Sequence of chain 43.C:
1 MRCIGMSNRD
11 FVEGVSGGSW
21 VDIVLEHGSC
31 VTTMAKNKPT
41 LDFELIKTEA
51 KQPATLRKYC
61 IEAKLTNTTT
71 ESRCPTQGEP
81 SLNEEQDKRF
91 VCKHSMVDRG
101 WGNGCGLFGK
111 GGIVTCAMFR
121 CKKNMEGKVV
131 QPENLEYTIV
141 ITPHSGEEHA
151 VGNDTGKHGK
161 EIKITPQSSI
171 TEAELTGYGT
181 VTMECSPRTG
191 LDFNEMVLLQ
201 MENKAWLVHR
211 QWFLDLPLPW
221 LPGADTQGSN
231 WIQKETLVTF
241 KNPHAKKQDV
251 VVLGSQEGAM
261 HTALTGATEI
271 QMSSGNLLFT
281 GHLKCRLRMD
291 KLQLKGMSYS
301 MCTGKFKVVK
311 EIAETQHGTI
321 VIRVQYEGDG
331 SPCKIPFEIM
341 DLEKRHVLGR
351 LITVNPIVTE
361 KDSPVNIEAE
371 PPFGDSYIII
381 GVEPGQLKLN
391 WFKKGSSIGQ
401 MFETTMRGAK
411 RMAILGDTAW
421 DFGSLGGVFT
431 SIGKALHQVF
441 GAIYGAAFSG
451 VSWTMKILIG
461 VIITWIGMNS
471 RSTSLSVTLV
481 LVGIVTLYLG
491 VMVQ

Binding-site contacts:
Ligand atom O5 contacts residue LYS157 of chain 43.A at 4.5 Å.
Ligand atom C3 contacts residue ASN153 of chain 43.A at 3.8 Å.
Ligand atom C5 contacts residue HIS158 of chain 43.A at 4.1 Å.
Ligand atom C7 contacts residue ASN153 of chain 43.A at 3.7 Å.
Ligand atom O6 contacts residue LYS157 of chain 43.A at 3.8 Å.
Ligand atom C8 contacts residue ASN103 of chain 43.C at 4.5 Å.
Ligand atom C6 contacts residue HIS158 of chain 43.A at 3.8 Å.
Ligand atom C7 contacts residue HIS149 of chain 43.A at 4.2 Å.
Ligand atom N2 contacts residue HIS149 of chain 43.A at 4.3 Å.
Ligand atom C8 contacts residue GLY102 of chain 43.C at 3.3 Å.
Ligand atom O5 contacts residue ASN153 of chain 43.A at 2.4 Å (h-bond).
Ligand atom C2 contacts residue HIS149 of chain 43.A at 3.6 Å.
Ligand atom C2 contacts residue ASN153 of chain 43.A at 2.5 Å.
Ligand atom O7 contacts residue HIS149 of chain 43.A at 3.3 Å.
Ligand atom O5 contacts residue HIS158 of chain 43.A at 3.1 Å.
Ligand atom C1 contacts residue ASN153 of chain 43.A at 1.4 Å.
Ligand atom C1 contacts residue THR155 of chain 43.A at 3.9 Å.
Ligand atom C1 contacts residue HIS158 of chain 43.A at 4.0 Å.
Ligand atom C1 contacts residue HIS149 of chain 43.A at 4.0 Å.
Ligand atom C5 contacts residue LYS157 of chain 43.A at 4.1 Å.
Ligand atom O5 contacts residue HIS149 of chain 43.A at 4.1 Å.
Ligand atom O7 contacts residue ASN153 of chain 43.A at 4.0 Å.
Ligand atom C6 contacts residue LYS157 of chain 43.A at 3.8 Å.
Ligand atom N2 contacts residue ASN153 of chain 43.A at 2.9 Å (h-bond).
Ligand atom O3 contacts residue HIS149 of chain 43.A at 4.4 Å.
Ligand atom C4 contacts residue ASN153 of chain 43.A at 4.2 Å.
Ligand atom C8 contacts residue TRP101 of chain 43.C at 3.6 Å (hydrophobic).
Ligand atom O5 contacts residue THR155 of chain 43.A at 4.3 Å.
Ligand atom C5 contacts residue ASN153 of chain 43.A at 3.7 Å.

Sequence of chain 43.A:
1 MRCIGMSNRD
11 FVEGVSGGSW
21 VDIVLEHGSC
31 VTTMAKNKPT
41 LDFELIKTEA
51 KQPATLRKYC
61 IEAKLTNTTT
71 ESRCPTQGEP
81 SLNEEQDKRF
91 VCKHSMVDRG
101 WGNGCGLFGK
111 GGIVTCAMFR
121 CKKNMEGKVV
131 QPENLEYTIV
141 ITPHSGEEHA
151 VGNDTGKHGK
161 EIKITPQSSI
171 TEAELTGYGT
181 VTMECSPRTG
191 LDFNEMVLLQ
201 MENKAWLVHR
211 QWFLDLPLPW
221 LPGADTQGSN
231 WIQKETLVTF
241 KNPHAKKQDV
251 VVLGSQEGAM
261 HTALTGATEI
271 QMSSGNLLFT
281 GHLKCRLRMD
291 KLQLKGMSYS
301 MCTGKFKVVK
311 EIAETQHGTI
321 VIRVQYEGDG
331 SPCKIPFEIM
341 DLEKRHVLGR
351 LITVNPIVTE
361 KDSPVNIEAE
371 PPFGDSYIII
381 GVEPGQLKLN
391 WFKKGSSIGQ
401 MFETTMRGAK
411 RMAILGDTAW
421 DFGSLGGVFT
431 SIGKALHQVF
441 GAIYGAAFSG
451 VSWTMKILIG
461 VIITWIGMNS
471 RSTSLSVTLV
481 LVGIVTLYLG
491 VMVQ

The small molecule below binds the protein below.
Small molecule (SMILES): CC(=O)N[C@@H]1[C@@H](O)[C@H](O)[C@@H](CO)O[C@H]1O